Sequence of chain 6.A:
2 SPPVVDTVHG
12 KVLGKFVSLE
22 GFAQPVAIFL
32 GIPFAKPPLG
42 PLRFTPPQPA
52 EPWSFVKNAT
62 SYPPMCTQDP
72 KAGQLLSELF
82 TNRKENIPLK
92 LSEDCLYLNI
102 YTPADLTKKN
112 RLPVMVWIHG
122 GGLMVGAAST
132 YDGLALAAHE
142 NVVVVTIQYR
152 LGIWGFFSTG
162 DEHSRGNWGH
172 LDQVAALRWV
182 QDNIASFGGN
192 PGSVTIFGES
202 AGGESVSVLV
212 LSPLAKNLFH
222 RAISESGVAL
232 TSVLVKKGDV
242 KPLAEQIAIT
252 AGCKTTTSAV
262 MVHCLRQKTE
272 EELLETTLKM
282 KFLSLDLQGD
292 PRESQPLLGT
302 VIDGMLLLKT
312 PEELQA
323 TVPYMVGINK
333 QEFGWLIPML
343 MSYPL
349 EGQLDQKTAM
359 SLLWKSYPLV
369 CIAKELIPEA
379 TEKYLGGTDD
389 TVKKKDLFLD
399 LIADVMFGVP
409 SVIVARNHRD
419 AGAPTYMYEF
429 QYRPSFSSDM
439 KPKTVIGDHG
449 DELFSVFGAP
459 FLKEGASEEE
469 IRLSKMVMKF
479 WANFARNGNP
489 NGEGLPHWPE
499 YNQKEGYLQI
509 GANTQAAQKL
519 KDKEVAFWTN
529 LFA

The small molecule below binds the protein below.
Small molecule (SMILES): CC(=O)N[C@@H]1[C@@H](O)[C@H](O)[C@@H](CO)O[C@H]1O

Binding-site contacts:
Ligand atom O5 contacts residue ASN59 of chain 6.A at 2.2 Å (h-bond).
Ligand atom C6 contacts residue ASN59 of chain 6.A at 4.4 Å.
Ligand atom C6 contacts residue THR61 of chain 6.A at 4.2 Å.
Ligand atom O5 contacts residue THR61 of chain 6.A at 3.7 Å.
Ligand atom C8 contacts residue ASN59 of chain 6.A at 4.0 Å.
Ligand atom C5 contacts residue THR61 of chain 6.A at 3.7 Å.
Ligand atom C1 contacts residue THR61 of chain 6.A at 3.7 Å.
Ligand atom C2 contacts residue ASN59 of chain 6.A at 2.8 Å.
Ligand atom O6 contacts residue THR61 of chain 6.A at 3.5 Å (h-bond).
Ligand atom C1 contacts residue ASN59 of chain 6.A at 1.4 Å.
Ligand atom C8 contacts residue LEU14 of chain 6.A at 4.5 Å (hydrophobic).
Ligand atom C3 contacts residue ASN59 of chain 6.A at 4.0 Å.
Ligand atom N2 contacts residue ASN59 of chain 6.A at 3.3 Å (h-bond).
Ligand atom O6 contacts residue SER62 of chain 6.A at 4.0 Å.
Ligand atom C5 contacts residue ASN59 of chain 6.A at 3.4 Å.
Ligand atom O7 contacts residue ASN59 of chain 6.A at 3.6 Å (h-bond).
Ligand atom C4 contacts residue ASN59 of chain 6.A at 4.3 Å.
Ligand atom C7 contacts residue ASN59 of chain 6.A at 3.4 Å.